A small-molecule ligand and the protein it binds are described below.
Small molecule (SMILES): CC(=O)N[C@@H]1[C@@H](O)[C@H](O)[C@@H](CO)O[C@H]1O

Sequence of chain 1.A:
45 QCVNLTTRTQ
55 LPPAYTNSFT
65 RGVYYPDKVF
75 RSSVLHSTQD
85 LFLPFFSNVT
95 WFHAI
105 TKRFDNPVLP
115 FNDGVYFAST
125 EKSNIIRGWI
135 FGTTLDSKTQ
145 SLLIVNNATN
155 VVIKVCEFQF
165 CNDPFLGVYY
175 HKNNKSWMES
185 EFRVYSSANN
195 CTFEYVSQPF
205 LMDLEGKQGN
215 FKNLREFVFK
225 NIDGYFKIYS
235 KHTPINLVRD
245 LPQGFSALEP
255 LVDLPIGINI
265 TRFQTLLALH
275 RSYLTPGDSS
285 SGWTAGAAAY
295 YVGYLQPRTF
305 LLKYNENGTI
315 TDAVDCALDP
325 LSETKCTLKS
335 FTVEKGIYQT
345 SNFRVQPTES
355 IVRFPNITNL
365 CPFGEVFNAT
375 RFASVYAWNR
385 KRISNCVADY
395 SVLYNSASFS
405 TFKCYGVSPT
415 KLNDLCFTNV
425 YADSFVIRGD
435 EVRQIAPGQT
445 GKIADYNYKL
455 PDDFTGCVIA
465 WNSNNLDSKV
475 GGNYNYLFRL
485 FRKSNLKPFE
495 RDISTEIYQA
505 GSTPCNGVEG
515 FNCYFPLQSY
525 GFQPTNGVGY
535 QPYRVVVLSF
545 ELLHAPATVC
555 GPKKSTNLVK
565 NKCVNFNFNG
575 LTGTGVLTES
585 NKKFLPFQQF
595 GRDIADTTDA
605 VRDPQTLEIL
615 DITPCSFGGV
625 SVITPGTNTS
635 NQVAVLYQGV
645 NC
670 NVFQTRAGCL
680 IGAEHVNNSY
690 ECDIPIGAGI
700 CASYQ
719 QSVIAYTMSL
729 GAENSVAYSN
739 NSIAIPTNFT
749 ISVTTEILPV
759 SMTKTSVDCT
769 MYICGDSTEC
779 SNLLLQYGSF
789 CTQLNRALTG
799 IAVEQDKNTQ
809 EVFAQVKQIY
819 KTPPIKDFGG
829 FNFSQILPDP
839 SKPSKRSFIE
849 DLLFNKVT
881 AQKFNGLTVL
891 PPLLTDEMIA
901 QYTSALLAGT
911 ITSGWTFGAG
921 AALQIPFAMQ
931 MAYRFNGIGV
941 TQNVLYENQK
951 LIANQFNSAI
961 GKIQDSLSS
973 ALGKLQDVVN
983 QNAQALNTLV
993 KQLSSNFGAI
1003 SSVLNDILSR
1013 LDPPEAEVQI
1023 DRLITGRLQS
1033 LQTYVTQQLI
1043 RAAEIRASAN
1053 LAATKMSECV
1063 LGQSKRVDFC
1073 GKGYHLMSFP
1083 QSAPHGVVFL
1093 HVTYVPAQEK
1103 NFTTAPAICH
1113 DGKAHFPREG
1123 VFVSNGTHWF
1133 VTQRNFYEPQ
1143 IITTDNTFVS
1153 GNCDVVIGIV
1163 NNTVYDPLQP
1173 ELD

Sequence of chain 1.B:
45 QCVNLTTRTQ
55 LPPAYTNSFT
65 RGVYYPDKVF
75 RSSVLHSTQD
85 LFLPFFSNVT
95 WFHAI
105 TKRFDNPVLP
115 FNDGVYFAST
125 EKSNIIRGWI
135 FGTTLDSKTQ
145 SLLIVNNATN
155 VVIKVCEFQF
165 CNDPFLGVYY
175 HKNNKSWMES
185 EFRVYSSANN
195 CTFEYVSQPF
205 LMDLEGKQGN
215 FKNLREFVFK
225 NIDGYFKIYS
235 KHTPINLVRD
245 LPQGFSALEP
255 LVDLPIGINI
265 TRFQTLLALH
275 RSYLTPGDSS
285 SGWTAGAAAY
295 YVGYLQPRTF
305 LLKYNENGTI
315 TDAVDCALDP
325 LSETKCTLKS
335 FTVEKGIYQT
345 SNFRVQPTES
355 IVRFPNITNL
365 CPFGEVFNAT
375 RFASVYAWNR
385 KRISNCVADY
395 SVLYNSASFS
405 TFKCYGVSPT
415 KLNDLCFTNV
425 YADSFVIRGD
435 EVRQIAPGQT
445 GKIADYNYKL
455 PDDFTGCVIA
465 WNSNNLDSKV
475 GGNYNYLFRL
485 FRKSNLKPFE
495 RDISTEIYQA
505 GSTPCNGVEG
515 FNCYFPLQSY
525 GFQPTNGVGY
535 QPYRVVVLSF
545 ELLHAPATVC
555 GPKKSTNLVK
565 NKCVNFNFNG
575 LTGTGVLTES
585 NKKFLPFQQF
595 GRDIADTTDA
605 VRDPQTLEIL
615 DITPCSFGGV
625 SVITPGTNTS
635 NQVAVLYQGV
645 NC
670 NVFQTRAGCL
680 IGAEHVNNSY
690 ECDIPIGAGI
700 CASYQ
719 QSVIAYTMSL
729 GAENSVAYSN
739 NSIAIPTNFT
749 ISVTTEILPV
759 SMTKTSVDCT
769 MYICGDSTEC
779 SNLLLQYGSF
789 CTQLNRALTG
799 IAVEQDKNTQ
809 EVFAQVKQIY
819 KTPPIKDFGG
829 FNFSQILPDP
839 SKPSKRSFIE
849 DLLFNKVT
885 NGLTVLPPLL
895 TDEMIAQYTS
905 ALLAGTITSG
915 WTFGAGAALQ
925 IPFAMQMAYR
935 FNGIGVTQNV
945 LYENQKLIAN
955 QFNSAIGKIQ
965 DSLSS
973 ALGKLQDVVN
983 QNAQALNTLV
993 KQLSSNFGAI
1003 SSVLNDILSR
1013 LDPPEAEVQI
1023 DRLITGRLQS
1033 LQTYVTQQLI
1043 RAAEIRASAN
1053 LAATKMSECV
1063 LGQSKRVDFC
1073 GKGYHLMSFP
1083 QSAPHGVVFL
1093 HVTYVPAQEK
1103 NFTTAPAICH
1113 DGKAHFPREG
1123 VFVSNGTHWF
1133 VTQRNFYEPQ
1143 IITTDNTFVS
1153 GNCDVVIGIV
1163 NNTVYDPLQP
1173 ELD

Binding-site contacts:
Ligand atom C1 contacts residue ASN1103 of chain 1.A at 1.4 Å.
Ligand atom C2 contacts residue ASN1103 of chain 1.A at 2.5 Å.
Ligand atom C5 contacts residue ASN1103 of chain 1.A at 3.7 Å.
Ligand atom O7 contacts residue ASN1103 of chain 1.A at 3.8 Å.
Ligand atom C3 contacts residue ASN1103 of chain 1.A at 3.8 Å.
Ligand atom O3 contacts residue ALA735 of chain 1.A at 3.8 Å.
Ligand atom O7 contacts residue GLN924 of chain 1.B at 3.7 Å.
Ligand atom C7 contacts residue ASN1103 of chain 1.A at 3.6 Å.
Ligand atom C4 contacts residue ASN1103 of chain 1.A at 4.2 Å.
Ligand atom O6 contacts residue ASN1103 of chain 1.A at 4.2 Å.
Ligand atom C7 contacts residue ALA735 of chain 1.A at 4.0 Å (hydrophobic).
Ligand atom O7 contacts residue ALA735 of chain 1.A at 3.5 Å.
Ligand atom O6 contacts residue GLU1101 of chain 1.A at 4.1 Å.
Ligand atom N2 contacts residue ASN1103 of chain 1.A at 2.9 Å (h-bond).
Ligand atom O5 contacts residue ASN1103 of chain 1.A at 2.4 Å (h-bond).